Binding-site contacts:
Ligand atom C4 contacts residue ASN1134 of chain 1.C at 4.4 Å.
Ligand atom C8 contacts residue ASN1134 of chain 1.C at 3.6 Å.
Ligand atom O5 contacts residue ASN1134 of chain 1.C at 2.4 Å (h-bond).
Ligand atom C1 contacts residue ASN1134 of chain 1.C at 1.5 Å.
Ligand atom O7 contacts residue ASN1134 of chain 1.C at 3.5 Å (h-bond).
Ligand atom C7 contacts residue ASN1134 of chain 1.C at 3.2 Å.
Ligand atom C3 contacts residue ASN1134 of chain 1.C at 3.9 Å.
Ligand atom C2 contacts residue ASN1134 of chain 1.C at 2.5 Å.
Ligand atom C8 contacts residue VAL1133 of chain 1.C at 3.9 Å (hydrophobic).
Ligand atom C5 contacts residue ASN1134 of chain 1.C at 3.8 Å.
Ligand atom C8 contacts residue ILE1132 of chain 1.C at 3.2 Å (hydrophobic).
Ligand atom N2 contacts residue ASN1134 of chain 1.C at 2.9 Å (h-bond).

This protein binds this small molecule.
Small molecule (SMILES): CC(=O)N[C@H]1[C@H](O[C@H]2[C@H](O)[C@@H](NC(C)=O)CO[C@@H]2CO)O[C@H](CO)[C@@H](O)[C@@H]1O

Sequence of chain 1.C:
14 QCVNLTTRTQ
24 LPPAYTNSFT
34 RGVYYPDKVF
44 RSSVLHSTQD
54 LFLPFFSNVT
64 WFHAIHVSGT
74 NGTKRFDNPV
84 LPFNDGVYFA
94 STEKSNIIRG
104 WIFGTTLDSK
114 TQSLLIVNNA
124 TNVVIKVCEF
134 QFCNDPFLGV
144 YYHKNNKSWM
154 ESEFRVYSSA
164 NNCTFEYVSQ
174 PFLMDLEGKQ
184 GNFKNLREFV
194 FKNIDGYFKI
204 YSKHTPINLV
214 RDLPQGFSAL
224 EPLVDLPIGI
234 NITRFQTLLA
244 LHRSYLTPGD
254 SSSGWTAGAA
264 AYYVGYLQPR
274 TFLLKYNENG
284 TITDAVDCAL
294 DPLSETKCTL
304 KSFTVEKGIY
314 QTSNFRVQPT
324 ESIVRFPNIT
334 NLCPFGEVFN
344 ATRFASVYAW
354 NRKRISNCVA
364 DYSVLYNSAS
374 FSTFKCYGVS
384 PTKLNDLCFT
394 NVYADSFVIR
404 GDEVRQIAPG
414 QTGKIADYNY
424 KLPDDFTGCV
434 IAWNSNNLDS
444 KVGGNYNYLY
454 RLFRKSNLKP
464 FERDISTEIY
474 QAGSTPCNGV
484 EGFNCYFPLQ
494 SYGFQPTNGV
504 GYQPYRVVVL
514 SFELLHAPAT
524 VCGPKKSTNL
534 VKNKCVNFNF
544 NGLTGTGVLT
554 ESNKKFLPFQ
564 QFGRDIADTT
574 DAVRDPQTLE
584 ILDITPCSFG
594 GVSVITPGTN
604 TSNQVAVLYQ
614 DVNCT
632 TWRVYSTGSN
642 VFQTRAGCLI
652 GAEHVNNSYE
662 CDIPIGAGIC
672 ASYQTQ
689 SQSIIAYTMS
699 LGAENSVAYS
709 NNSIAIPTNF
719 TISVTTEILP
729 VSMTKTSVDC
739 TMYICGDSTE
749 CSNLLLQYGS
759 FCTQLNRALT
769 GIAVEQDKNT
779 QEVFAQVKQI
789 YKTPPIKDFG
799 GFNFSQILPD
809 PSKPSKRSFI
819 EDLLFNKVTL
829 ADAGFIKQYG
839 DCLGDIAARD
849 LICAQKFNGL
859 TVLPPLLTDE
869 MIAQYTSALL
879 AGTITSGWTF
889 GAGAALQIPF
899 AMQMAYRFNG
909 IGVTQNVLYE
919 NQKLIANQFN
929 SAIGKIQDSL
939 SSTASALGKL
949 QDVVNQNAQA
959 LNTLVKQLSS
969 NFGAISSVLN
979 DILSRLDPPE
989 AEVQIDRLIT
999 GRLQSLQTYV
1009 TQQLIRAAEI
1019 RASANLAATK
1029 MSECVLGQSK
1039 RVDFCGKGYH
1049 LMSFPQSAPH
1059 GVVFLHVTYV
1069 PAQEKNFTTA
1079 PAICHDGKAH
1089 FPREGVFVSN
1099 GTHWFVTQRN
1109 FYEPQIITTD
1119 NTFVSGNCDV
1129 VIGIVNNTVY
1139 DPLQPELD